Sequence of chain 1.B:
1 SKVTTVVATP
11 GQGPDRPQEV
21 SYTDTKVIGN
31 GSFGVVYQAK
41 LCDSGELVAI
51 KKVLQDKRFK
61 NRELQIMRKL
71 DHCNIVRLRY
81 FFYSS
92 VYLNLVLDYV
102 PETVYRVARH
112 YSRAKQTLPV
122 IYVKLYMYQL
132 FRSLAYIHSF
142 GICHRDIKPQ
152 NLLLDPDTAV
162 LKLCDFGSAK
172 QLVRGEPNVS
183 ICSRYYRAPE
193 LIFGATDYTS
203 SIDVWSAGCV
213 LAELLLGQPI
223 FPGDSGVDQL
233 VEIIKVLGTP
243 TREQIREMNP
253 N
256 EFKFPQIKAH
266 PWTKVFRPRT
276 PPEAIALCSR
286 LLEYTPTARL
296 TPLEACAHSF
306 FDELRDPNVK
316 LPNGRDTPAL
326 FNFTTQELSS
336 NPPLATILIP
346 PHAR

A protein and the small-molecule ligand that binds it are described below.
Small molecule (SMILES): Cc1cccc(C#N)c1

Binding-site contacts:
Ligand atom C26 contacts residue THR104 of chain 1.B at 4.3 Å.
Ligand atom C29 contacts residue 3HT1 of chain 1.E at 3.3 Å.
Ligand atom N30 contacts residue ILE28 of chain 1.B at 3.9 Å.
Ligand atom C26 contacts residue LEU154 of chain 1.B at 4.1 Å (hydrophobic).
Ligand atom C23 contacts residue ASN152 of chain 1.B at 3.1 Å.
Ligand atom N30 contacts residue PHE33 of chain 1.B at 3.5 Å.
Ligand atom C27 contacts residue GLN151 of chain 1.B at 4.5 Å.
Ligand atom C31 contacts residue VAL36 of chain 1.B at 4.4 Å (hydrophobic).
Ligand atom C25 contacts residue GLN151 of chain 1.B at 3.0 Å.
Ligand atom C25 contacts residue ASN152 of chain 1.B at 3.6 Å.
Ligand atom N30 contacts residue VAL36 of chain 1.B at 3.5 Å.
Ligand atom C29 contacts residue VAL36 of chain 1.B at 4.0 Å (hydrophobic).
Ligand atom C28 contacts residue PHE33 of chain 1.B at 3.7 Å (hydrophobic).
Ligand atom C29 contacts residue GLY29 of chain 1.B at 3.9 Å.
Ligand atom C26 contacts residue GLN151 of chain 1.B at 3.2 Å.
Ligand atom C24 contacts residue ASN152 of chain 1.B at 3.8 Å.
Ligand atom C28 contacts residue VAL36 of chain 1.B at 4.4 Å (hydrophobic).
Ligand atom N30 contacts residue 3HT1 of chain 1.E at 3.2 Å.
Ligand atom C23 contacts residue ASP166 of chain 1.B at 3.3 Å.
Ligand atom C24 contacts residue PHE33 of chain 1.B at 4.2 Å (hydrophobic).
Ligand atom C26 contacts residue 3HT1 of chain 1.E at 4.3 Å.
Ligand atom C31 contacts residue 3HT1 of chain 1.E at 3.8 Å.
Ligand atom N30 contacts residue GLY29 of chain 1.B at 2.9 Å.
Ligand atom C26 contacts residue CYS165 of chain 1.B at 4.5 Å (hydrophobic).
Ligand atom C31 contacts residue PHE33 of chain 1.B at 3.2 Å (hydrophobic).
Ligand atom C23 contacts residue PHE33 of chain 1.B at 3.7 Å (hydrophobic).
Ligand atom C24 contacts residue GLN151 of chain 1.B at 4.2 Å.
Ligand atom C25 contacts residue CYS165 of chain 1.B at 4.2 Å (hydrophobic).
Ligand atom C24 contacts residue 3HT1 of chain 1.E at 3.6 Å.
Ligand atom C29 contacts residue PHE33 of chain 1.B at 3.4 Å (hydrophobic).
Ligand atom C27 contacts residue 3HT1 of chain 1.E at 3.4 Å.
Ligand atom C28 contacts residue 3HT1 of chain 1.E at 3.8 Å.
Ligand atom C25 contacts residue 3HT1 of chain 1.E at 4.2 Å.
Ligand atom C23 contacts residue 3HT1 of chain 1.E at 3.4 Å.